Sequence of chain 4.A:
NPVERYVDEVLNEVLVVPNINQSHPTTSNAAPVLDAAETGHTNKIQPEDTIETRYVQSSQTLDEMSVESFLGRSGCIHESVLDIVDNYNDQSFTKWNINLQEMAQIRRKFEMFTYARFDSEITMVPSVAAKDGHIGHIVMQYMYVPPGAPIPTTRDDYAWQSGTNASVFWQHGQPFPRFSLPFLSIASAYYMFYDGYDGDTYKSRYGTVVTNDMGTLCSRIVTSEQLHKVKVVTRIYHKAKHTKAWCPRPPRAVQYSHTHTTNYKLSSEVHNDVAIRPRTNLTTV

Binding-site contacts:
Ligand atom C6B contacts residue ILE98 of chain 4.A at 3.6 Å (hydrophobic).
Ligand atom N3A contacts residue LEU217 of chain 4.A at 3.4 Å.
Ligand atom C5B contacts residue TYR144 of chain 4.A at 3.6 Å (hydrophobic).
Ligand atom C4A contacts residue PHE179 of chain 4.A at 3.3 Å (hydrophobic).
Ligand atom C4B contacts residue PHE179 of chain 4.A at 3.9 Å (hydrophobic).
Ligand atom CM4 contacts residue PHE179 of chain 4.A at 3.9 Å (hydrophobic).
Ligand atom O5A contacts residue ALA166 of chain 4.A at 3.9 Å.
Ligand atom C6B contacts residue LEU181 of chain 4.A at 3.3 Å (hydrophobic).
Ligand atom CM4 contacts residue TYR142 of chain 4.A at 3.1 Å (hydrophobic).
Ligand atom O5A contacts residue PHE179 of chain 4.A at 3.7 Å.
Ligand atom C5B contacts residue LEU181 of chain 4.A at 3.3 Å (hydrophobic).
Ligand atom N2 contacts residue MET214 of chain 4.A at 3.8 Å.
Ligand atom O1B contacts residue ILE98 of chain 4.A at 2.9 Å.
Ligand atom O1 contacts residue LEU100 of chain 4.A at 4.0 Å.
Ligand atom C1B contacts residue ILE98 of chain 4.A at 3.6 Å (hydrophobic).
Ligand atom CM3 contacts residue TYR190 of chain 4.A at 3.9 Å (hydrophobic).
Ligand atom CM6 contacts residue TYR144 of chain 4.A at 3.7 Å (hydrophobic).
Ligand atom C1A contacts residue PHE179 of chain 4.A at 3.5 Å (hydrophobic).
Ligand atom CM4 contacts residue VAL168 of chain 4.A at 3.5 Å (hydrophobic).
Ligand atom C2A contacts residue PHE179 of chain 4.A at 3.3 Å (hydrophobic).
Ligand atom C5 contacts residue MET214 of chain 4.A at 3.6 Å (hydrophobic).
Ligand atom C4B contacts residue LEU181 of chain 4.A at 3.8 Å (hydrophobic).
Ligand atom CM2 contacts residue ILE122 of chain 4.A at 3.7 Å (hydrophobic).
Ligand atom C2B contacts residue ILE98 of chain 4.A at 3.9 Å (hydrophobic).
Ligand atom N2 contacts residue LEU100 of chain 4.A at 3.8 Å.
Ligand atom CM6 contacts residue LEU181 of chain 4.A at 3.7 Å (hydrophobic).
Ligand atom C2C contacts residue ILE98 of chain 4.A at 4.0 Å (hydrophobic).
Ligand atom C2B contacts residue ILE122 of chain 4.A at 3.9 Å (hydrophobic).
Ligand atom CM2 contacts residue ILE236 of chain 4.A at 4.0 Å (hydrophobic).
Ligand atom N3A contacts residue PHE179 of chain 4.A at 3.0 Å.
Ligand atom C4A contacts residue TYR144 of chain 4.A at 3.8 Å (hydrophobic).
Ligand atom C3 contacts residue LEU100 of chain 4.A at 3.9 Å (hydrophobic).
Ligand atom C1A contacts residue TYR144 of chain 4.A at 3.1 Å (hydrophobic).
Ligand atom C1B contacts residue LEU181 of chain 4.A at 3.8 Å (hydrophobic).
Ligand atom CM6 contacts residue LEU184 of chain 4.A at 3.4 Å (hydrophobic).
Ligand atom C4 contacts residue TYR190 of chain 4.A at 3.8 Å (hydrophobic).
Ligand atom C2A contacts residue TYR144 of chain 4.A at 3.7 Å (hydrophobic).
Ligand atom C1C contacts residue MET214 of chain 4.A at 3.7 Å (hydrophobic).
Ligand atom O1 contacts residue MET214 of chain 4.A at 3.2 Å.
Ligand atom O5A contacts residue TYR144 of chain 4.A at 3.1 Å.

A small-molecule ligand and the protein it binds are described below.
Small molecule (SMILES): Cc1cc(CCCOc2c(C)cc(-c3coc(C)n3)cc2C)on1

Sequence of chain 4.C:
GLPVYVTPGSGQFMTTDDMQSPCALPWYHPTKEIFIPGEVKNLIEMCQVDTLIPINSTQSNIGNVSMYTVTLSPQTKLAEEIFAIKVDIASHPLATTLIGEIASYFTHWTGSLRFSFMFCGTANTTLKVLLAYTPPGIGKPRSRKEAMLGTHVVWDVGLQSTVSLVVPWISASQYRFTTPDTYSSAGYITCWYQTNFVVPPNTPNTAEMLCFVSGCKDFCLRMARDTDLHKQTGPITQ